Sequence of chain 2.A:
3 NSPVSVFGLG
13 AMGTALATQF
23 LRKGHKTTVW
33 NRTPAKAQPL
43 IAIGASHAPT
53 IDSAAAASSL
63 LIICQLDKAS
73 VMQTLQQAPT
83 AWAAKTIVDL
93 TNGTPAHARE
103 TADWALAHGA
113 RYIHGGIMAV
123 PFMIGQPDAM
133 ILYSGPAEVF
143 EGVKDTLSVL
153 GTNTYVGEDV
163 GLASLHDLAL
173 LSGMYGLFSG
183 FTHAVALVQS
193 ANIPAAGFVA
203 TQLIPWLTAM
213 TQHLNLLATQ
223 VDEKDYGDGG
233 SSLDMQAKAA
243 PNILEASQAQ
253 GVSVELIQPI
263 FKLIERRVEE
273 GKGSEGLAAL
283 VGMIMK

Binding-site contacts:
Ligand atom C7 contacts residue LEU173 of chain 2.A at 3.7 Å (hydrophobic).
Ligand atom O1 contacts residue ALA241 of chain 1.A at 4.0 Å.
Ligand atom C4 contacts residue MET176 of chain 2.A at 3.8 Å (hydrophobic).
Ligand atom F2 contacts residue LEU173 of chain 2.A at 3.5 Å.
Ligand atom C7 contacts residue NDP1 of chain 2.B at 3.5 Å.
Ligand atom C1 contacts residue LEU173 of chain 2.A at 4.2 Å (hydrophobic).
Ligand atom C5 contacts residue NDP1 of chain 2.B at 4.1 Å.
Ligand atom O1 contacts residue MET237 of chain 1.A at 3.9 Å.
Ligand atom C3 contacts residue GLN238 of chain 1.A at 3.8 Å.
Ligand atom C1 contacts residue TYR177 of chain 2.A at 3.9 Å (hydrophobic).
Ligand atom C2 contacts residue MET176 of chain 2.A at 4.0 Å (hydrophobic).
Ligand atom C1 contacts residue MET237 of chain 1.A at 4.1 Å (hydrophobic).
Ligand atom C8 contacts residue LEU173 of chain 2.A at 3.7 Å (hydrophobic).
Ligand atom F1 contacts residue NDP1 of chain 2.B at 2.9 Å.
Ligand atom C6 contacts residue TRP208 of chain 1.A at 4.1 Å (hydrophobic).
Ligand atom C8 contacts residue NDP1 of chain 2.B at 3.8 Å.
Ligand atom C3 contacts residue MET237 of chain 1.A at 4.3 Å (hydrophobic).
Ligand atom F1 contacts residue MET237 of chain 1.A at 3.7 Å.
Ligand atom O1 contacts residue TYR177 of chain 2.A at 3.0 Å (h-bond).
Ligand atom C5 contacts residue MET176 of chain 2.A at 3.6 Å (hydrophobic).
Ligand atom F2 contacts residue ASN94 of chain 2.A at 3.4 Å.
Ligand atom C5 contacts residue SER233 of chain 1.A at 4.3 Å.
Ligand atom C7 contacts residue MET176 of chain 2.A at 4.1 Å (hydrophobic).
Ligand atom C6 contacts residue MET176 of chain 2.A at 3.8 Å (hydrophobic).
Ligand atom F2 contacts residue ALA241 of chain 1.A at 3.2 Å.
Ligand atom C6 contacts residue VAL122 of chain 2.A at 4.0 Å (hydrophobic).
Ligand atom C3 contacts residue TYR177 of chain 2.A at 3.8 Å (hydrophobic).
Ligand atom F2 contacts residue MET237 of chain 1.A at 4.3 Å.
Ligand atom C2 contacts residue LEU173 of chain 2.A at 4.2 Å (hydrophobic).
Ligand atom C2 contacts residue NDP1 of chain 2.B at 4.1 Å.
Ligand atom C4 contacts residue NDP1 of chain 2.B at 4.3 Å.
Ligand atom C5 contacts residue VAL122 of chain 2.A at 3.6 Å (hydrophobic).
Ligand atom C6 contacts residue NDP1 of chain 2.B at 3.9 Å.
Ligand atom C4 contacts residue GLN238 of chain 1.A at 4.3 Å.
Ligand atom C2 contacts residue TYR177 of chain 2.A at 4.2 Å (hydrophobic).
Ligand atom O1 contacts residue GLN238 of chain 1.A at 3.6 Å.
Ligand atom F2 contacts residue NDP1 of chain 2.B at 3.2 Å.
Ligand atom C3 contacts residue MET176 of chain 2.A at 3.9 Å (hydrophobic).
Ligand atom C4 contacts residue SER233 of chain 1.A at 4.0 Å.
Ligand atom C6 contacts residue LEU173 of chain 2.A at 4.3 Å (hydrophobic).

Sequence of chain 1.A:
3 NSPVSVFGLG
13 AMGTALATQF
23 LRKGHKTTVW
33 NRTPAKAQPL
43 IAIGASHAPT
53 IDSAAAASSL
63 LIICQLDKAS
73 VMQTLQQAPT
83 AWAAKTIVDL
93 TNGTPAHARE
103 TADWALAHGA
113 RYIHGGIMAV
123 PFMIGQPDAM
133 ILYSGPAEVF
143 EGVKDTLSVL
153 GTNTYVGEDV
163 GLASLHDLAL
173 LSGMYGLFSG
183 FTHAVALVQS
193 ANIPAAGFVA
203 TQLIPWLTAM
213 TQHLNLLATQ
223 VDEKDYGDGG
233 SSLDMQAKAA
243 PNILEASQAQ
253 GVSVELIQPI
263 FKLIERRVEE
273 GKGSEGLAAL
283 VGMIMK

The small molecule below binds the protein below.
Small molecule (SMILES): O=C(c1ccccc1)C(F)F